Sequence of chain 1.A:
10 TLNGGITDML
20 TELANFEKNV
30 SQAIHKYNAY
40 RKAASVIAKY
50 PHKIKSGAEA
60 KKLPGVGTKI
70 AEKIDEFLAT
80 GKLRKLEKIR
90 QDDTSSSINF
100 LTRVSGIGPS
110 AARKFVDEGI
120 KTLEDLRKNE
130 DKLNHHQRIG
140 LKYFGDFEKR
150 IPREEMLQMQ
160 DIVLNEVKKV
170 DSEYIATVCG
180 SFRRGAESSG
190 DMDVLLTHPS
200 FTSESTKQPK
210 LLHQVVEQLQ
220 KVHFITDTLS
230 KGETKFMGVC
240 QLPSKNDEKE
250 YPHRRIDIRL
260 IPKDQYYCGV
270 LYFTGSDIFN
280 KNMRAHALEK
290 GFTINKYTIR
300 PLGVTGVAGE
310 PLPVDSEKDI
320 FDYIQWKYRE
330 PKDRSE

This small molecule binds to this protein.
Small molecule (SMILES): Cc1cn([C@H]2C[C@H](O[P](=O)(O)OC[C@H]3O[C@@H](n4ccc(N)nc4=O)C[C@@H]3O[P](=O)(O)OC[C@H]3O[C@@H](n4cnc5c(=O)nc(N)[nH]c54)C[C@@H]3O[P](=O)(O)OC[C@H]3O[C@@H](n4cnc5c(=O)nc(N)[nH]c54)C[C@@H]3O)[C@@H](CO[P](=O)(O)O[C@H]3C[C@H](n4cnc5c(=O)nc(N)[nH]c54)O[C@@H]3COP(=O)(O)O)O2)c(=O)[nH]c1=O

Binding-site contacts:
Ligand atom C4' contacts residue GLY64 of chain 1.A at 3.4 Å.
Ligand atom P contacts residue LYS68 of chain 1.A at 3.7 Å.
Ligand atom OP2 contacts residue LYS68 of chain 1.A at 3.0 Å (salt-bridge).
Ligand atom O4' contacts residue ALA38 of chain 1.A at 3.6 Å.
Ligand atom OP1 contacts residue VAL65 of chain 1.A at 3.6 Å (h-bond).
Ligand atom OP1 contacts residue LYS68 of chain 1.A at 2.5 Å (salt-bridge).
Ligand atom P contacts residue GLY64 of chain 1.A at 3.9 Å.
Ligand atom OP1 contacts residue LEU62 of chain 1.A at 3.8 Å.
Ligand atom OP1 contacts residue NA1 of chain 1.I at 2.8 Å (h-bond).
Ligand atom OP1 contacts residue ILE69 of chain 1.A at 2.9 Å (h-bond).
Ligand atom OP2 contacts residue GLY66 of chain 1.A at 3.9 Å.
Ligand atom O3' contacts residue ILE69 of chain 1.A at 3.7 Å.
Ligand atom OP1 contacts residue GLY64 of chain 1.A at 2.8 Å (h-bond).
Ligand atom OP1 contacts residue GLY66 of chain 1.A at 2.8 Å (h-bond).
Ligand atom OP2 contacts residue LYS68 of chain 1.A at 3.1 Å (salt-bridge).
Ligand atom N7 contacts residue MN1 of chain 1.N at 2.5 Å.
Ligand atom C8 contacts residue MN1 of chain 1.N at 3.3 Å.
Ligand atom P contacts residue LYS68 of chain 1.A at 3.2 Å.
Ligand atom OP1 contacts residue THR67 of chain 1.A at 3.7 Å.
Ligand atom C5' contacts residue GLY66 of chain 1.A at 3.5 Å.
Ligand atom OP1 contacts residue LYS68 of chain 1.A at 3.5 Å (salt-bridge).
Ligand atom OP1 contacts residue PRO63 of chain 1.A at 3.7 Å.
Ligand atom P contacts residue NA1 of chain 1.I at 3.9 Å.
Ligand atom C5' contacts residue TYR39 of chain 1.A at 3.7 Å (hydrophobic).
Ligand atom OP2 contacts residue THR67 of chain 1.A at 3.6 Å.
Ligand atom P contacts residue LYS35 of chain 1.A at 3.6 Å.
Ligand atom O5' contacts residue GLY66 of chain 1.A at 3.4 Å.
Ligand atom OP3 contacts residue LYS35 of chain 1.A at 2.7 Å (salt-bridge).
Ligand atom OP2 contacts residue VAL65 of chain 1.A at 3.8 Å.
Ligand atom O6 contacts residue HIS34 of chain 1.A at 3.9 Å.
Ligand atom OP1 contacts residue LYS35 of chain 1.A at 3.6 Å.
Ligand atom N1 contacts residue HIS34 of chain 1.A at 3.9 Å.
Ligand atom C5 contacts residue MN1 of chain 1.N at 3.6 Å.
Ligand atom P contacts residue ILE69 of chain 1.A at 3.9 Å.
Ligand atom P contacts residue GLY66 of chain 1.A at 3.6 Å.
Ligand atom C5' contacts residue GLY64 of chain 1.A at 3.4 Å.
Ligand atom O3' contacts residue GLY64 of chain 1.A at 3.5 Å.
Ligand atom C3' contacts residue GLY66 of chain 1.A at 3.7 Å.
Ligand atom N3 contacts residue ALA38 of chain 1.A at 3.6 Å.
Ligand atom O3' contacts residue VAL65 of chain 1.A at 3.9 Å.